A small-molecule ligand and the protein it binds are described below.
Small molecule (SMILES): CC(=O)N[C@H]1[C@H](O[C@H]2[C@H](O)[C@@H](NC(C)=O)CO[C@@H]2CO)O[C@H](CO)[C@@H](O)[C@@H]1O

Sequence of chain 44.BA:
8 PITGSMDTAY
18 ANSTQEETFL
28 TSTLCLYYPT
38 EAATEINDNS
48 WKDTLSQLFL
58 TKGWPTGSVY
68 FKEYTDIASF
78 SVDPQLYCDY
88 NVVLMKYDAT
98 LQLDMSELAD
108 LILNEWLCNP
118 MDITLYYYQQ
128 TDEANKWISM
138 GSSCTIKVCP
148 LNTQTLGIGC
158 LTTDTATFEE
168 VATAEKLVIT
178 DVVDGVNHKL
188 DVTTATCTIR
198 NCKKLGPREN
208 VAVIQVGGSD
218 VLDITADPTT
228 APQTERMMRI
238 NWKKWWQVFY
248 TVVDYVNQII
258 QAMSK

Binding-site contacts:
Ligand atom C5 contacts residue ASN19 of chain 44.BA at 3.5 Å.
Ligand atom O7 contacts residue ASN19 of chain 44.BA at 4.2 Å.
Ligand atom N2 contacts residue ASN19 of chain 44.BA at 3.2 Å (h-bond).
Ligand atom C4 contacts residue ASN19 of chain 44.BA at 4.4 Å.
Ligand atom C3 contacts residue ASN19 of chain 44.BA at 4.0 Å.
Ligand atom C7 contacts residue ASN19 of chain 44.BA at 3.8 Å.
Ligand atom C8 contacts residue TYR17 of chain 44.BA at 4.4 Å (hydrophobic).
Ligand atom O5 contacts residue ASN19 of chain 44.BA at 2.5 Å (h-bond).
Ligand atom C1 contacts residue ASN19 of chain 44.BA at 1.6 Å.
Ligand atom C2 contacts residue ASN19 of chain 44.BA at 2.9 Å.